The small molecule below binds the protein below.
Small molecule (SMILES): CC(=O)N[C@H]1[C@H](O[C@H]2[C@H](O)[C@@H](NC(C)=O)CO[C@@H]2CO)O[C@H](CO)[C@@H](O[C@@H]2O[C@H](CO)[C@@H](O)[C@H](O)[C@@H]2O)[C@@H]1O

Sequence of chain 2.A:
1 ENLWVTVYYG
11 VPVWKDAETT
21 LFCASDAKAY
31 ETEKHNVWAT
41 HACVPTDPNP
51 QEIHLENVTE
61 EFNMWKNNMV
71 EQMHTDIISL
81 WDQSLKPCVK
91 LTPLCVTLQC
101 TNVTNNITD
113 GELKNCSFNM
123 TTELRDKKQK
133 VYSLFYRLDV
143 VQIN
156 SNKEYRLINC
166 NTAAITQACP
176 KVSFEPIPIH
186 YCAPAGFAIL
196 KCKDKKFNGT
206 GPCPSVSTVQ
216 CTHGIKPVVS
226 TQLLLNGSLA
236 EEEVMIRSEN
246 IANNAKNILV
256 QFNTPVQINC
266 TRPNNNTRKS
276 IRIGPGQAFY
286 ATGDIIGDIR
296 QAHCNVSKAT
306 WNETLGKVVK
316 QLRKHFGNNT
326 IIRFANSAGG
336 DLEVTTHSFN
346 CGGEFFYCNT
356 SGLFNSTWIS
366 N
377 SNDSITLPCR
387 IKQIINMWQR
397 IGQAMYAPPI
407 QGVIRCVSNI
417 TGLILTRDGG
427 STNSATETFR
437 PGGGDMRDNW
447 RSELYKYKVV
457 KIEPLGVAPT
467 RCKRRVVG

Binding-site contacts:
Ligand atom O5 contacts residue ASN102 of chain 2.A at 2.4 Å (h-bond).
Ligand atom C8 contacts residue LYS158 of chain 2.A at 4.4 Å.
Ligand atom C3 contacts residue ASN102 of chain 2.A at 3.8 Å.
Ligand atom C2 contacts residue ASN102 of chain 2.A at 2.6 Å.
Ligand atom C7 contacts residue LYS158 of chain 2.A at 4.0 Å.
Ligand atom C7 contacts residue ASN102 of chain 2.A at 4.2 Å.
Ligand atom N2 contacts residue ASN102 of chain 2.A at 3.0 Å (h-bond).
Ligand atom C7 contacts residue ILE107 of chain 2.A at 4.5 Å (hydrophobic).
Ligand atom C8 contacts residue THR108 of chain 2.A at 4.4 Å.
Ligand atom C8 contacts residue GLU114 of chain 2.A at 4.3 Å.
Ligand atom C1 contacts residue ASN102 of chain 2.A at 1.4 Å.
Ligand atom C6 contacts residue TYR160 of chain 2.A at 4.5 Å (hydrophobic).
Ligand atom C4 contacts residue ASN102 of chain 2.A at 4.3 Å.
Ligand atom O6 contacts residue TYR160 of chain 2.A at 4.3 Å.
Ligand atom C6 contacts residue ASN102 of chain 2.A at 4.4 Å.
Ligand atom O7 contacts residue LYS158 of chain 2.A at 3.0 Å (salt-bridge).
Ligand atom C8 contacts residue ILE107 of chain 2.A at 3.5 Å (hydrophobic).
Ligand atom C5 contacts residue ASN102 of chain 2.A at 3.7 Å.